Sequence of chain 1.A:
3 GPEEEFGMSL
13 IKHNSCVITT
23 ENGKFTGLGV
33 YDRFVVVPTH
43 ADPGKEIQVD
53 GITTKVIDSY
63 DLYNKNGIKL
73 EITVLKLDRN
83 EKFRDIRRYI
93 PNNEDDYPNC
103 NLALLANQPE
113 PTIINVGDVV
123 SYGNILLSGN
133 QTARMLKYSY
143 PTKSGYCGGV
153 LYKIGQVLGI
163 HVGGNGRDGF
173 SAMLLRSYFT

This small molecule binds to this protein.
Small molecule (SMILES): CCOC(=O)CC[C@H](C[C@@H]1CCNC1=O)NC(=O)[C@@H]1[C@@H](c2ccccc2)CCN1C(=O)[C@@H](NC(=O)c1cc(C)on1)C(C)C

Binding-site contacts:
Ligand atom O2 contacts residue HIS163 of chain 1.A at 2.8 Å (h-bond).
Ligand atom C31 contacts residue HIS42 of chain 1.A at 3.2 Å.
Ligand atom N1 contacts residue VAL164 of chain 1.A at 3.1 Å (h-bond).
Ligand atom O5 contacts residue SER130 of chain 1.A at 3.1 Å (h-bond).
Ligand atom O2 contacts residue GLY165 of chain 1.A at 3.3 Å (h-bond).
Ligand atom C3 contacts residue CYS149 of chain 1.A at 2.8 Å (hydrophobic).
Ligand atom C1 contacts residue LYS26 of chain 1.A at 3.3 Å.
Ligand atom C10 contacts residue GLY166 of chain 1.A at 3.4 Å.
Ligand atom O5 contacts residue LEU129 of chain 1.A at 3.6 Å.
Ligand atom C12 contacts residue VAL164 of chain 1.A at 3.4 Å (hydrophobic).
Ligand atom O2 contacts residue THR144 of chain 1.A at 2.8 Å (h-bond).
Ligand atom C6 contacts residue CYS149 of chain 1.A at 3.2 Å (hydrophobic).
Ligand atom C4 contacts residue CYS149 of chain 1.A at 1.8 Å (hydrophobic).
Ligand atom C15 contacts residue SER130 of chain 1.A at 3.0 Å.
Ligand atom O2 contacts residue GLY166 of chain 1.A at 3.4 Å (h-bond).
Ligand atom O4 contacts residue GLY166 of chain 1.A at 3.0 Å (h-bond).
Ligand atom N contacts residue LYS145 of chain 1.A at 3.5 Å.
Ligand atom O6 contacts residue PHE172 of chain 1.A at 3.3 Å.
Ligand atom O1 contacts residue CYS149 of chain 1.A at 3.1 Å (h-bond).
Ligand atom N4 contacts residue GLY166 of chain 1.A at 3.2 Å (h-bond).
Ligand atom C18 contacts residue GLY166 of chain 1.A at 3.5 Å.
Ligand atom O4 contacts residue GLY165 of chain 1.A at 3.1 Å.
Ligand atom C29 contacts residue GLU73 of chain 1.A at 3.6 Å.
Ligand atom C contacts residue ASN24 of chain 1.A at 3.4 Å.
Ligand atom O contacts residue PHE27 of chain 1.A at 3.4 Å.
Ligand atom C30 contacts residue LEU129 of chain 1.A at 3.6 Å (hydrophobic).
Ligand atom C30 contacts residue GLU73 of chain 1.A at 3.4 Å.
Ligand atom N1 contacts residue CYS149 of chain 1.A at 3.0 Å (h-bond).
Ligand atom C3 contacts residue HIS42 of chain 1.A at 3.5 Å.
Ligand atom O6 contacts residue ASN167 of chain 1.A at 3.3 Å (h-bond).
Ligand atom O1 contacts residue TYR148 of chain 1.A at 3.4 Å (h-bond).
Ligand atom C31 contacts residue VAL164 of chain 1.A at 3.4 Å (hydrophobic).
Ligand atom N4 contacts residue ASN167 of chain 1.A at 3.5 Å.
Ligand atom C5 contacts residue CYS149 of chain 1.A at 2.7 Å (hydrophobic).
Ligand atom C2 contacts residue CYS149 of chain 1.A at 3.4 Å (hydrophobic).
Ligand atom C30 contacts residue HIS42 of chain 1.A at 3.5 Å.
Ligand atom N3 contacts residue GLY166 of chain 1.A at 3.0 Å (h-bond).
Ligand atom O1 contacts residue GLY147 of chain 1.A at 3.1 Å.
Ligand atom N contacts residue THR144 of chain 1.A at 3.0 Å (h-bond).
Ligand atom C23 contacts residue LEU128 of chain 1.A at 3.0 Å (hydrophobic).